Binding-site contacts:
Ligand atom CA contacts residue THR1 of chain 1.K at 2.4 Å.
Ligand atom CE2 contacts residue ALA49 of chain 1.K at 3.5 Å (hydrophobic).
Ligand atom CB contacts residue GLY47 of chain 1.K at 3.9 Å.
Ligand atom O contacts residue THR1 of chain 1.K at 2.2 Å (h-bond).
Ligand atom CG contacts residue ALA27 of chain 1.K at 3.7 Å (hydrophobic).
Ligand atom O contacts residue MES1 of chain 1.LA at 3.6 Å (h-bond).
Ligand atom C contacts residue THR1 of chain 1.K at 1.4 Å.
Ligand atom C1 contacts residue MES1 of chain 1.LA at 3.4 Å.
Ligand atom N contacts residue THR21 of chain 1.K at 2.9 Å (h-bond).
Ligand atom C1 contacts residue THR1 of chain 1.K at 2.4 Å.
Ligand atom CG contacts residue LYS33 of chain 1.K at 3.8 Å.
Ligand atom O contacts residue GLY47 of chain 1.K at 3.2 Å (h-bond).
Ligand atom C3 contacts residue TYR170 of chain 1.K at 3.0 Å (hydrophobic).
Ligand atom C contacts residue THR21 of chain 1.K at 3.5 Å.
Ligand atom CA contacts residue GLY47 of chain 1.K at 3.3 Å.
Ligand atom CE1 contacts residue VAL31 of chain 1.K at 3.7 Å (hydrophobic).
Ligand atom CB contacts residue THR1 of chain 1.K at 2.7 Å.
Ligand atom CE2 contacts residue VAL31 of chain 1.K at 3.3 Å (hydrophobic).
Ligand atom N contacts residue GLY47 of chain 1.K at 2.9 Å (h-bond).
Ligand atom C3 contacts residue LYS33 of chain 1.K at 3.8 Å.
Ligand atom CA contacts residue LYS33 of chain 1.K at 3.9 Å.
Ligand atom C2 contacts residue MES1 of chain 1.LA at 3.8 Å.
Ligand atom C contacts residue LYS33 of chain 1.K at 3.8 Å.
Ligand atom O contacts residue ALA49 of chain 1.K at 3.5 Å (h-bond).
Ligand atom C contacts residue MES1 of chain 1.LA at 3.8 Å.
Ligand atom CZ contacts residue ALA49 of chain 1.K at 3.5 Å (hydrophobic).
Ligand atom CB contacts residue THR21 of chain 1.K at 3.7 Å.
Ligand atom CZ contacts residue VAL31 of chain 1.K at 3.1 Å (hydrophobic).
Ligand atom O contacts residue THR21 of chain 1.K at 3.1 Å (h-bond).
Ligand atom O contacts residue THR1 of chain 1.K at 3.6 Å (h-bond).
Ligand atom CA contacts residue THR21 of chain 1.K at 3.1 Å.
Ligand atom C2 contacts residue TYR170 of chain 1.K at 3.6 Å (hydrophobic).
Ligand atom O contacts residue MES1 of chain 1.LA at 2.9 Å (h-bond).
Ligand atom CB contacts residue GLY47 of chain 1.K at 3.7 Å.
Ligand atom C contacts residue GLY47 of chain 1.K at 3.5 Å.
Ligand atom N contacts residue THR1 of chain 1.K at 3.6 Å.
Ligand atom C2 contacts residue THR1 of chain 1.K at 1.5 Å.
Ligand atom C3 contacts residue THR1 of chain 1.K at 2.4 Å.
Ligand atom O contacts residue ALA20 of chain 1.K at 3.3 Å.
Ligand atom C3 contacts residue ARG19 of chain 1.K at 3.2 Å.

Sequence of chain 1.L:
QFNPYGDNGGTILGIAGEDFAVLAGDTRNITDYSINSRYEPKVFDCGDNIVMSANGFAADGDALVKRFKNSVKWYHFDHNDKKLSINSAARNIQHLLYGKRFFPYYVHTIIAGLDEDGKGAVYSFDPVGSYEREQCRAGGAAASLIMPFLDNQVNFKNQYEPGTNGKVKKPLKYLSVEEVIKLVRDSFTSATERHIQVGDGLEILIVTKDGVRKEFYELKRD

Sequence of chain 1.K:
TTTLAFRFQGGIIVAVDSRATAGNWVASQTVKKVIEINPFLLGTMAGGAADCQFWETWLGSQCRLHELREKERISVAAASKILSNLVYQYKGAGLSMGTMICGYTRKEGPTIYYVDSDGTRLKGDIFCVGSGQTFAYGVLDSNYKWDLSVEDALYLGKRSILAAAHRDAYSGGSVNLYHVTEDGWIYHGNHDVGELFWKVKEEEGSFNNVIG

A small-molecule ligand and the protein it binds are described below.
Small molecule (SMILES): CC(=O)N1CCC[C@H]1C(=O)N[C@@H](C)C(=O)N[C@@H](Cc1ccccc1)[C@@H](O)[C@H](C)CO